Binding-site contacts:
Ligand atom O contacts residue TRP104 of chain 1.A at 2.6 Å (h-bond).
Ligand atom CD2 contacts residue ASP158 of chain 1.A at 3.5 Å.
Ligand atom CD1 contacts residue TRP104 of chain 1.A at 3.5 Å (hydrophobic).
Ligand atom NZ contacts residue ASP158 of chain 1.A at 3.0 Å (salt-bridge).
Ligand atom O contacts residue PRO161 of chain 1.A at 3.4 Å.
Ligand atom OH contacts residue PRO159 of chain 1.A at 2.8 Å (h-bond).
Ligand atom O contacts residue ASN180 of chain 1.A at 3.4 Å (h-bond).
Ligand atom CB contacts residue ASP158 of chain 1.A at 3.3 Å.
Ligand atom CZ contacts residue PRO159 of chain 1.A at 3.5 Å (hydrophobic).
Ligand atom OD1 contacts residue ARG102 of chain 1.A at 3.2 Å.
Ligand atom N contacts residue TRP104 of chain 1.A at 2.6 Å (h-bond).
Ligand atom C contacts residue TRP104 of chain 1.A at 3.4 Å (hydrophobic).
Ligand atom CE2 contacts residue PRO159 of chain 1.A at 3.2 Å (hydrophobic).
Ligand atom O contacts residue THR160 of chain 1.A at 3.5 Å.
Ligand atom N contacts residue PRO159 of chain 1.A at 3.3 Å (h-bond).
Ligand atom OD2 contacts residue TRP104 of chain 1.A at 2.8 Å (h-bond).
Ligand atom O contacts residue CYS106 of chain 1.A at 3.2 Å (h-bond).
Ligand atom O contacts residue ARG105 of chain 1.A at 3.2 Å.
Ligand atom O contacts residue ASP158 of chain 1.A at 3.5 Å.
Ligand atom C contacts residue THR160 of chain 1.A at 3.5 Å.
Ligand atom CG contacts residue ASP158 of chain 1.A at 3.0 Å.
Ligand atom O contacts residue CYS106 of chain 1.A at 2.6 Å (h-bond).
Ligand atom CE2 contacts residue ASP158 of chain 1.A at 3.5 Å.
Ligand atom CA contacts residue ARG102 of chain 1.A at 3.5 Å.
Ligand atom CD contacts residue ASP158 of chain 1.A at 3.2 Å.
Ligand atom N contacts residue LEU43 of chain 1.A at 2.8 Å (h-bond).
Ligand atom CE1 contacts residue TRP104 of chain 1.A at 3.5 Å (hydrophobic).
Ligand atom C contacts residue LEU43 of chain 1.A at 3.6 Å (hydrophobic).
Ligand atom O contacts residue ARG105 of chain 1.A at 3.4 Å.
Ligand atom CD2 contacts residue SER107 of chain 1.A at 3.4 Å.
Ligand atom CA contacts residue LEU43 of chain 1.A at 3.4 Å (hydrophobic).
Ligand atom CB contacts residue ARG102 of chain 1.A at 3.3 Å.
Ligand atom OD2 contacts residue ARG102 of chain 1.A at 3.0 Å.
Ligand atom N contacts residue ARG102 of chain 1.A at 2.9 Å (salt-bridge).
Ligand atom CA contacts residue TRP104 of chain 1.A at 3.3 Å (hydrophobic).
Ligand atom O contacts residue ALA103 of chain 1.A at 3.2 Å.
Ligand atom CG contacts residue ARG102 of chain 1.A at 3.2 Å.
Ligand atom NZ contacts residue SER157 of chain 1.A at 3.0 Å (h-bond).
Ligand atom CE contacts residue 8HB1 of chain 1.I at 2.5 Å.
Ligand atom NZ contacts residue 8HB1 of chain 1.I at 1.4 Å.

The protein below binds the small molecule below.
Small molecule (SMILES): CC(C)C[C@@H](C=O)NC(=O)[C@H](Cc1ccccc1)NC(=O)[C@H](Cc1ccc(O)cc1)NC(=O)[C@H](CCC(N)=O)NC(=O)[C@H](CC(=O)O)NC(=O)[C@H](CCCCN)NC(=O)[C@H](CCCC[NH3+])NC(=O)[C@H](C)NC(=O)CN

Sequence of chain 1.A:
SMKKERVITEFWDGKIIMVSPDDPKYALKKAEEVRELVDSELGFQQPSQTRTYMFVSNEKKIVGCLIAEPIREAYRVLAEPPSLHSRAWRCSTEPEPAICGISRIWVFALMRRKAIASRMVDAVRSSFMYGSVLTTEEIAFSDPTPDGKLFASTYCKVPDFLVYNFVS